A small-molecule ligand and the protein it binds are described below.
Small molecule (SMILES): CC(=O)N[C@@H]1[C@@H](O)[C@H](O)[C@@H](CO)O[C@H]1O

Sequence of chain 1.C:
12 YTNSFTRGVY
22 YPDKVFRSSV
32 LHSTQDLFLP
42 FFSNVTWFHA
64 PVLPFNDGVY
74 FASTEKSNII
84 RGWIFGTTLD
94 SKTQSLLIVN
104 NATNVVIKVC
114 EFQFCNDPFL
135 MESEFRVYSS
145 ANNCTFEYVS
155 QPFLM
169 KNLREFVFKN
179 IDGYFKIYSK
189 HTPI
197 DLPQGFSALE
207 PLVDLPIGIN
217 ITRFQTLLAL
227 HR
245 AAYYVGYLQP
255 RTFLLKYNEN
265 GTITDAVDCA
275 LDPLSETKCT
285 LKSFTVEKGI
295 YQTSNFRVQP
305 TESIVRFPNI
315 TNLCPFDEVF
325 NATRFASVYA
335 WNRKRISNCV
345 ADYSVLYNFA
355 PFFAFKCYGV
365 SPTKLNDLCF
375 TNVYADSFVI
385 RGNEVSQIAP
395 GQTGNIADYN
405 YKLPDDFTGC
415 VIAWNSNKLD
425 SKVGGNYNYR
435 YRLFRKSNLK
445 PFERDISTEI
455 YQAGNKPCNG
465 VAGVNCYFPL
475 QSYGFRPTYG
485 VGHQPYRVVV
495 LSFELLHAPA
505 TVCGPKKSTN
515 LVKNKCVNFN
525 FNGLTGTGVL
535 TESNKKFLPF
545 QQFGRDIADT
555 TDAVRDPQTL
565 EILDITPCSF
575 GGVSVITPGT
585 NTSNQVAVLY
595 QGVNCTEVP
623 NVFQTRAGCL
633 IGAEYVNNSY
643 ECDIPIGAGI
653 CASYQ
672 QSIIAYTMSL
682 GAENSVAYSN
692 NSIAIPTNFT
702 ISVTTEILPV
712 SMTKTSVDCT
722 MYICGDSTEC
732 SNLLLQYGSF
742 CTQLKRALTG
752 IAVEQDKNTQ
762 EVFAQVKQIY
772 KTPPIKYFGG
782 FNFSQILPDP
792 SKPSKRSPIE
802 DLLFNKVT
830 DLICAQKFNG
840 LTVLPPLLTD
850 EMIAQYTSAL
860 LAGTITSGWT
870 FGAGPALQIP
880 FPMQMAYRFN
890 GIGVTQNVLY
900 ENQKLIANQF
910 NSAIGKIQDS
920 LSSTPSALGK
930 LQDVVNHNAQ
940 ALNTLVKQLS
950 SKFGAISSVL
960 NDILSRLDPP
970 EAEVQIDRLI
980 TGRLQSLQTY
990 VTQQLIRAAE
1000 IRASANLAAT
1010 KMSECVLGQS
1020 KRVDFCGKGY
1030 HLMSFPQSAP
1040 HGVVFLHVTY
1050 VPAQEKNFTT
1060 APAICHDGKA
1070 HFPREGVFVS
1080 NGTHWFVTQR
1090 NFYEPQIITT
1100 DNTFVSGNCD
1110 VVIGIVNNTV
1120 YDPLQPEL

Sequence of chain 1.A:
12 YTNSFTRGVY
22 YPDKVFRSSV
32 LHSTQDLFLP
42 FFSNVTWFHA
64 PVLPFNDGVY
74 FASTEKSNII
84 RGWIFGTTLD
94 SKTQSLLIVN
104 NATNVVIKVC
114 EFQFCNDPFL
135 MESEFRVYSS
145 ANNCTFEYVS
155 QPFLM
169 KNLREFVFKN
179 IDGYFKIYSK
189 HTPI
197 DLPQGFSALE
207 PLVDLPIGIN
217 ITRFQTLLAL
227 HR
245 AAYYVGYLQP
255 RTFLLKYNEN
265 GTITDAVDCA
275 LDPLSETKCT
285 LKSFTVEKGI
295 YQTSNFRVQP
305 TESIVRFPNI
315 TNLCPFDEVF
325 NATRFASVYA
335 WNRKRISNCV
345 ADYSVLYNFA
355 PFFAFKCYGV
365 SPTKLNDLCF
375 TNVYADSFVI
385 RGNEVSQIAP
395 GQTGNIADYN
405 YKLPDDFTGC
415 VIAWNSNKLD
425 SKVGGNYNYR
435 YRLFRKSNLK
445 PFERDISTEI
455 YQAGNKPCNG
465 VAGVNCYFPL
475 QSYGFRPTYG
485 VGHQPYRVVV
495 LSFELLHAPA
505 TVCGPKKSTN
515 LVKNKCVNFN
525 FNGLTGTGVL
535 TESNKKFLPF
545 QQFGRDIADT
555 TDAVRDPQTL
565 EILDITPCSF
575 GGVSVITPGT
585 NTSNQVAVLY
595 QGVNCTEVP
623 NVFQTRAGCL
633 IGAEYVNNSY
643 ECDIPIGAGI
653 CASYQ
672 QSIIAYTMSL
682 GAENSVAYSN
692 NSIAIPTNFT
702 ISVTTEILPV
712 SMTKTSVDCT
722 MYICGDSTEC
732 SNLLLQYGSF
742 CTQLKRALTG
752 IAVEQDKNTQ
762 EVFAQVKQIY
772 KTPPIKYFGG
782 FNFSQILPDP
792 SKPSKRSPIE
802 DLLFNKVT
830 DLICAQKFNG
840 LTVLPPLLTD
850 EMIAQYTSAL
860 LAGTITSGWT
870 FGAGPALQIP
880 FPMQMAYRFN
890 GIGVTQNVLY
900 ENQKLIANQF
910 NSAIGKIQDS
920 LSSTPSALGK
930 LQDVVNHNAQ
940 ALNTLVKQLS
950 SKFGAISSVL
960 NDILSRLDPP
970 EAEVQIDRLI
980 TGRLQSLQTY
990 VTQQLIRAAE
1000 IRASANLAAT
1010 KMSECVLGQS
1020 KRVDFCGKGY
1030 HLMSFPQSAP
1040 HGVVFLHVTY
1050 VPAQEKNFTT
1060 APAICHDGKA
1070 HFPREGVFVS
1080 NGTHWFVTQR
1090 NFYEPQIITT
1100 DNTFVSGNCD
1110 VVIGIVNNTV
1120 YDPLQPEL

Binding-site contacts:
Ligand atom C7 contacts residue ASN691 of chain 1.C at 4.0 Å.
Ligand atom C4 contacts residue ASN691 of chain 1.C at 4.2 Å.
Ligand atom N2 contacts residue TYR778 of chain 1.A at 4.0 Å.
Ligand atom O6 contacts residue ILE776 of chain 1.A at 4.4 Å.
Ligand atom C8 contacts residue TYR778 of chain 1.A at 4.0 Å (hydrophobic).
Ligand atom C6 contacts residue SER690 of chain 1.C at 4.3 Å.
Ligand atom N2 contacts residue ASN691 of chain 1.C at 2.8 Å (h-bond).
Ligand atom C2 contacts residue TYR778 of chain 1.A at 4.3 Å (hydrophobic).
Ligand atom O7 contacts residue TYR778 of chain 1.A at 3.9 Å.
Ligand atom C5 contacts residue ASN691 of chain 1.C at 3.7 Å.
Ligand atom C1 contacts residue ASN691 of chain 1.C at 1.4 Å.
Ligand atom C2 contacts residue ASN691 of chain 1.C at 2.4 Å.
Ligand atom O5 contacts residue ASN691 of chain 1.C at 2.4 Å (h-bond).
Ligand atom C7 contacts residue TYR778 of chain 1.A at 3.9 Å (hydrophobic).
Ligand atom C3 contacts residue ASN691 of chain 1.C at 3.8 Å.